Binding-site contacts:
Ligand atom C26 contacts residue GLY234 of chain 1.D at 4.2 Å.
Ligand atom C22 contacts residue MET78 of chain 1.D at 4.3 Å (hydrophobic).
Ligand atom C21 contacts residue ILE233 of chain 1.D at 3.9 Å (hydrophobic).
Ligand atom C11 contacts residue LEU229 of chain 1.D at 4.2 Å (hydrophobic).
Ligand atom C19 contacts residue THR179 of chain 1.D at 3.5 Å.
Ligand atom C23 contacts residue PHE384 of chain 1.D at 3.9 Å (hydrophobic).
Ligand atom C26 contacts residue MET284 of chain 1.D at 4.0 Å (hydrophobic).
Ligand atom C1 contacts residue PHE183 of chain 1.D at 3.7 Å (hydrophobic).
Ligand atom C21 contacts residue LEU230 of chain 1.D at 3.9 Å (hydrophobic).
Ligand atom C23 contacts residue LEU230 of chain 1.D at 4.0 Å (hydrophobic).
Ligand atom C24 contacts residue ILE80 of chain 1.D at 4.3 Å (hydrophobic).
Ligand atom C23 contacts residue ILE233 of chain 1.D at 3.7 Å (hydrophobic).
Ligand atom C2 contacts residue PHE183 of chain 1.D at 3.7 Å (hydrophobic).
Ligand atom C24 contacts residue MET284 of chain 1.D at 4.4 Å (hydrophobic).
Ligand atom O1 contacts residue ILE180 of chain 1.D at 3.2 Å.
Ligand atom C6 contacts residue LEU167 of chain 1.D at 4.2 Å (hydrophobic).
Ligand atom C22 contacts residue PHE384 of chain 1.D at 3.8 Å (hydrophobic).
Ligand atom C27 contacts residue ILE233 of chain 1.D at 4.2 Å (hydrophobic).
Ligand atom C16 contacts residue ARG70 of chain 1.D at 4.1 Å.
Ligand atom C27 contacts residue VAL385 of chain 1.D at 4.3 Å (hydrophobic).
Ligand atom C19 contacts residue LEU163 of chain 1.D at 4.1 Å (hydrophobic).
Ligand atom C25 contacts residue LEU230 of chain 1.D at 4.2 Å (hydrophobic).
Ligand atom C26 contacts residue ILE80 of chain 1.D at 4.2 Å (hydrophobic).
Ligand atom C27 contacts residue THR238 of chain 1.D at 4.0 Å.
Ligand atom C1 contacts residue LEU163 of chain 1.D at 4.2 Å (hydrophobic).
Ligand atom C24 contacts residue PHE384 of chain 1.D at 3.9 Å (hydrophobic).
Ligand atom C21 contacts residue LEU229 of chain 1.D at 4.0 Å (hydrophobic).
Ligand atom C27 contacts residue GLY234 of chain 1.D at 4.0 Å.
Ligand atom C2 contacts residue ILE180 of chain 1.D at 4.2 Å (hydrophobic).
Ligand atom C27 contacts residue PHE384 of chain 1.D at 4.1 Å (hydrophobic).
Ligand atom C16 contacts residue MET78 of chain 1.D at 4.0 Å (hydrophobic).
Ligand atom C3 contacts residue ILE180 of chain 1.D at 3.8 Å (hydrophobic).
Ligand atom C24 contacts residue LEU230 of chain 1.D at 3.6 Å (hydrophobic).
Ligand atom C15 contacts residue ARG70 of chain 1.D at 3.4 Å.
Ligand atom C26 contacts residue HEM1 of chain 1.Z at 3.5 Å.
Ligand atom C26 contacts residue LEU230 of chain 1.D at 4.3 Å (hydrophobic).
Ligand atom C17 contacts residue MET78 of chain 1.D at 3.9 Å (hydrophobic).
Ligand atom C16 contacts residue PHE384 of chain 1.D at 4.2 Å (hydrophobic).
Ligand atom C12 contacts residue LEU229 of chain 1.D at 3.8 Å (hydrophobic).
Ligand atom C25 contacts residue GLY234 of chain 1.D at 3.8 Å.

Sequence of chain 1.D:
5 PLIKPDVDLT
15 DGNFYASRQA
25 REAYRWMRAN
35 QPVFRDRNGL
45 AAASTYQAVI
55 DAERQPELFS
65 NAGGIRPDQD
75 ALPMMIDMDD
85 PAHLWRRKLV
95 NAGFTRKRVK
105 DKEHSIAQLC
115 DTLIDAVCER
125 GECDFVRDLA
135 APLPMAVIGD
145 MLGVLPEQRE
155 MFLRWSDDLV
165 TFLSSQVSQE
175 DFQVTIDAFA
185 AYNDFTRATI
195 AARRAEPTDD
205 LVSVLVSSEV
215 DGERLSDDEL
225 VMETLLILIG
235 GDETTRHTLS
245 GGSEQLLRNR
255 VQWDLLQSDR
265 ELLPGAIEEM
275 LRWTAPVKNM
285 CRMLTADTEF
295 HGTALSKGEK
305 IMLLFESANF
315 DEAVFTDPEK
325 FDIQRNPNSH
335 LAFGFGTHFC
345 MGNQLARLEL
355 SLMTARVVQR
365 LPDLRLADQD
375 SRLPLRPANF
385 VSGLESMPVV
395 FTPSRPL

A protein and the small-molecule ligand that binds it are described below.
Small molecule (SMILES): CC(C)CCC[C@@H](C)[C@H]1CC[C@H]2[C@@H]3CCC4=CC(=O)CC[C@]4(C)[C@H]3CC[C@]12C